A small-molecule ligand and the protein it binds are described below.
Small molecule (SMILES): Nc1ncnc2c1ncn2[C@H]1C[C@H](O)[C@@H](CO)O1

Binding-site contacts:
Ligand atom C8 contacts residue MET1 of chain 2.G at 3.3 Å (hydrophobic).
Ligand atom C4' contacts residue SER158 of chain 2.A at 3.7 Å.
Ligand atom O3' contacts residue ASP16 of chain 2.A at 2.5 Å (salt-bridge).
Ligand atom C5' contacts residue MET1 of chain 2.G at 3.6 Å (hydrophobic).
Ligand atom C4 contacts residue TRP50 of chain 2.A at 3.3 Å (hydrophobic).
Ligand atom C2 contacts residue ALA279 of chain 2.B at 3.0 Å (hydrophobic).
Ligand atom C5' contacts residue THR155 of chain 2.A at 3.4 Å.
Ligand atom O5' contacts residue SER158 of chain 2.A at 2.9 Å (h-bond).
Ligand atom N3 contacts residue TRP50 of chain 2.A at 3.3 Å (h-bond).
Ligand atom N6 contacts residue ARG277 of chain 2.B at 2.8 Å (salt-bridge).
Ligand atom C2' contacts residue TYR77 of chain 2.A at 3.7 Å (hydrophobic).
Ligand atom N1 contacts residue ALA279 of chain 2.B at 2.6 Å (h-bond).
Ligand atom N6 contacts residue ASN215 of chain 2.B at 2.8 Å (h-bond).
Ligand atom O3' contacts residue SER158 of chain 2.A at 3.0 Å (h-bond).
Ligand atom C3' contacts residue ASP16 of chain 2.A at 3.5 Å.
Ligand atom N1 contacts residue ARG277 of chain 2.B at 3.3 Å (salt-bridge).
Ligand atom C8 contacts residue PHE254 of chain 2.B at 3.7 Å (hydrophobic).
Ligand atom O5' contacts residue PHE156 of chain 2.A at 3.2 Å.
Ligand atom O4' contacts residue THR155 of chain 2.A at 3.5 Å (h-bond).
Ligand atom N1 contacts residue PHE254 of chain 2.B at 3.7 Å.
Ligand atom N7 contacts residue PHE254 of chain 2.B at 3.2 Å.
Ligand atom O5' contacts residue TYR157 of chain 2.A at 3.0 Å (h-bond).
Ligand atom N6 contacts residue PHE254 of chain 2.B at 3.1 Å.
Ligand atom C1' contacts residue TYR77 of chain 2.A at 3.4 Å (hydrophobic).
Ligand atom C2' contacts residue PHE213 of chain 2.B at 3.5 Å (hydrophobic).
Ligand atom C5 contacts residue PHE254 of chain 2.B at 3.6 Å (hydrophobic).
Ligand atom O5' contacts residue THR155 of chain 2.A at 2.9 Å (h-bond).
Ligand atom C6 contacts residue ARG277 of chain 2.B at 3.5 Å.
Ligand atom O3' contacts residue TYR77 of chain 2.A at 3.5 Å (h-bond).
Ligand atom C2 contacts residue TRP50 of chain 2.A at 3.7 Å (hydrophobic).
Ligand atom C3' contacts residue PHE213 of chain 2.B at 3.5 Å (hydrophobic).
Ligand atom N1 contacts residue ASN278 of chain 2.B at 3.7 Å.
Ligand atom C2' contacts residue ASP16 of chain 2.A at 3.5 Å.
Ligand atom N7 contacts residue ASN215 of chain 2.B at 3.3 Å (h-bond).
Ligand atom N3 contacts residue PRO78 of chain 2.A at 3.3 Å.
Ligand atom O5' contacts residue THR80 of chain 2.A at 3.5 Å (h-bond).
Ligand atom N9 contacts residue TRP50 of chain 2.A at 3.6 Å.
Ligand atom C5' contacts residue SER158 of chain 2.A at 3.4 Å.
Ligand atom C6 contacts residue PHE254 of chain 2.B at 3.3 Å (hydrophobic).
Ligand atom O4' contacts residue MET1 of chain 2.G at 3.4 Å (h-bond).

Sequence of chain 2.A:
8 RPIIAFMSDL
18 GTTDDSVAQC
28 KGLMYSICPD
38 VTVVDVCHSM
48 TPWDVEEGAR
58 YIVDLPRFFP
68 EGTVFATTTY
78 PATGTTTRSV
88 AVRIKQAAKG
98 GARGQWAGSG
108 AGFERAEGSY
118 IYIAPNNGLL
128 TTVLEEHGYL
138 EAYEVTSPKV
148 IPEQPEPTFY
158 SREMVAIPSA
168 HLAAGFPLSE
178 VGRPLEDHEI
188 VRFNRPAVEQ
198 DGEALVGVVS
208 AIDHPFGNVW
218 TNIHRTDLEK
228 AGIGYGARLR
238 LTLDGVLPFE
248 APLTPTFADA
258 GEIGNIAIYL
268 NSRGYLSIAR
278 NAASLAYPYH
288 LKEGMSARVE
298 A

Sequence of chain 2.B:
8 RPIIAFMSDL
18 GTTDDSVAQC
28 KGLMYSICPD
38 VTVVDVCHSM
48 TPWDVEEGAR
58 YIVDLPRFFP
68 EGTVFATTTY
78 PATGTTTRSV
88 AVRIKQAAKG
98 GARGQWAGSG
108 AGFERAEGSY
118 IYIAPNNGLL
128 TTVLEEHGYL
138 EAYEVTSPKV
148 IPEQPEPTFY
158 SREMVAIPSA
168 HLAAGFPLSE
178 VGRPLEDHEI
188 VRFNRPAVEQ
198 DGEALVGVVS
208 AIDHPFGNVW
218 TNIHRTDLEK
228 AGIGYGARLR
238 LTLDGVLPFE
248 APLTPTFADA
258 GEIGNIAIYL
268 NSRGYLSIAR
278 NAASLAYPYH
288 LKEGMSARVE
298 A